Binding-site contacts:
Ligand atom O3 contacts residue ASN12 of chain 1.B at 4.1 Å.
Ligand atom C7 contacts residue PHE11 of chain 1.B at 4.5 Å (hydrophobic).
Ligand atom N2 contacts residue ASN12 of chain 1.B at 3.2 Å (h-bond).
Ligand atom O5 contacts residue ASN12 of chain 1.B at 2.4 Å (h-bond).
Ligand atom C1 contacts residue ASN12 of chain 1.B at 1.4 Å.
Ligand atom C2 contacts residue ASN12 of chain 1.B at 2.4 Å.
Ligand atom O7 contacts residue PHE7 of chain 1.B at 4.5 Å.
Ligand atom C4 contacts residue ASN12 of chain 1.B at 4.2 Å.
Ligand atom C5 contacts residue ASN12 of chain 1.B at 3.6 Å.
Ligand atom C7 contacts residue ASN12 of chain 1.B at 3.9 Å.
Ligand atom O4 contacts residue ASN39 of chain 1.B at 4.5 Å.
Ligand atom O7 contacts residue VAL36 of chain 1.B at 4.3 Å.
Ligand atom N2 contacts residue PHE40 of chain 1.B at 3.7 Å.
Ligand atom C8 contacts residue PHE11 of chain 1.B at 4.1 Å (hydrophobic).
Ligand atom C1 contacts residue PHE40 of chain 1.B at 4.5 Å (hydrophobic).
Ligand atom O4 contacts residue PHE40 of chain 1.B at 4.1 Å.
Ligand atom C7 contacts residue PHE40 of chain 1.B at 4.2 Å (hydrophobic).
Ligand atom C3 contacts residue ASN12 of chain 1.B at 3.7 Å.
Ligand atom C8 contacts residue VAL36 of chain 1.B at 4.2 Å (hydrophobic).
Ligand atom O7 contacts residue ASP8 of chain 1.B at 4.1 Å.
Ligand atom O7 contacts residue ASN12 of chain 1.B at 3.9 Å.
Ligand atom C8 contacts residue PHE40 of chain 1.B at 3.6 Å (hydrophobic).

Sequence of chain 1.B:
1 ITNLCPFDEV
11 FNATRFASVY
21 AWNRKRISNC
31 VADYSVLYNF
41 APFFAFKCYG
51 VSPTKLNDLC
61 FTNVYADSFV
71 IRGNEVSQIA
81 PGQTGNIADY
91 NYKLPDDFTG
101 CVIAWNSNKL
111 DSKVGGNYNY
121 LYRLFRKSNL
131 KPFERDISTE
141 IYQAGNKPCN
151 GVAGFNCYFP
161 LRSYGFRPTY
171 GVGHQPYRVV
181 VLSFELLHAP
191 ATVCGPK

A protein and the small-molecule ligand that binds it are described below.
Small molecule (SMILES): CC(=O)N[C@@H]1[C@@H](O)[C@H](O)[C@@H](CO)O[C@H]1O